Sequence of chain 2.D:
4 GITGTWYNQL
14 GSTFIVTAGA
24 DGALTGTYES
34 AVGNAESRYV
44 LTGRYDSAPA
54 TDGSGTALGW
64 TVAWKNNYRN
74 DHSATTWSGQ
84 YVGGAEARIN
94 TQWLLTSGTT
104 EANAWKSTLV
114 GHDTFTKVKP

Sequence of chain 2.C:
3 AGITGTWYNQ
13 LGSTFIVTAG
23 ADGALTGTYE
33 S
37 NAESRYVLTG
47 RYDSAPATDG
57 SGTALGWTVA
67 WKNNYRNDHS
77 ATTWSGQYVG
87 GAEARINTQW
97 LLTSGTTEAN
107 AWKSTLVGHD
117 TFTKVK

Binding-site contacts:
Ligand atom N5 contacts residue ASP116 of chain 2.C at 2.8 Å (salt-bridge).
Ligand atom C35 contacts residue TYR31 of chain 2.C at 3.5 Å (hydrophobic).
Ligand atom C34 contacts residue TRP108 of chain 2.D at 3.8 Å (hydrophobic).
Ligand atom C35 contacts residue ASN11 of chain 2.C at 3.7 Å.
Ligand atom C35 contacts residue LEU13 of chain 2.C at 3.7 Å (hydrophobic).
Ligand atom O contacts residue ASP74 of chain 2.C at 2.8 Å (salt-bridge).
Ligand atom C3 contacts residue SER33 of chain 2.C at 3.5 Å.
Ligand atom S contacts residue TRP67 of chain 2.C at 3.5 Å.
Ligand atom N4 contacts residue SER33 of chain 2.C at 3.4 Å (h-bond).
Ligand atom O7 contacts residue ASN11 of chain 2.C at 2.9 Å (h-bond).
Ligand atom C3 contacts residue TRP67 of chain 2.C at 3.9 Å (hydrophobic).
Ligand atom O7 contacts residue LEU13 of chain 2.C at 4.1 Å.
Ligand atom C4 contacts residue LEU98 of chain 2.C at 3.7 Å (hydrophobic).
Ligand atom C6 contacts residue TRP67 of chain 2.C at 3.9 Å (hydrophobic).
Ligand atom C6 contacts residue ASP74 of chain 2.C at 3.9 Å.
Ligand atom C4 contacts residue TRP67 of chain 2.C at 3.8 Å (hydrophobic).
Ligand atom C1 contacts residue TRP96 of chain 2.C at 3.4 Å (hydrophobic).
Ligand atom C contacts residue ASP116 of chain 2.C at 3.9 Å.
Ligand atom C1 contacts residue THR78 of chain 2.C at 4.0 Å.
Ligand atom N contacts residue ASP74 of chain 2.C at 3.9 Å.
Ligand atom O7 contacts residue TYR31 of chain 2.C at 2.7 Å (h-bond).
Ligand atom C35 contacts residue ASP116 of chain 2.C at 3.7 Å.
Ligand atom C5 contacts residue TRP67 of chain 2.C at 4.0 Å (hydrophobic).
Ligand atom O contacts residue LEU98 of chain 2.C at 3.8 Å.
Ligand atom C contacts residue TRP96 of chain 2.C at 3.8 Å (hydrophobic).
Ligand atom C contacts residue LEU13 of chain 2.C at 4.0 Å (hydrophobic).
Ligand atom S contacts residue TRP80 of chain 2.C at 3.8 Å.
Ligand atom N4 contacts residue SER15 of chain 2.C at 4.1 Å.
Ligand atom N4 contacts residue LEU13 of chain 2.C at 3.8 Å.
Ligand atom O7 contacts residue ASP116 of chain 2.C at 3.8 Å.
Ligand atom C7 contacts residue ASP74 of chain 2.C at 3.2 Å.
Ligand atom C35 contacts residue SER15 of chain 2.C at 3.7 Å.
Ligand atom O contacts residue SER76 of chain 2.C at 3.9 Å.
Ligand atom C1 contacts residue TRP80 of chain 2.C at 4.1 Å (hydrophobic).
Ligand atom N5 contacts residue TYR31 of chain 2.C at 3.9 Å.
Ligand atom S contacts residue THR78 of chain 2.C at 3.3 Å (h-bond).
Ligand atom N5 contacts residue ASN11 of chain 2.C at 3.9 Å.
Ligand atom O7 contacts residue SER15 of chain 2.C at 2.7 Å (h-bond).
Ligand atom C2 contacts residue TRP108 of chain 2.D at 3.6 Å (hydrophobic).
Ligand atom N5 contacts residue LEU13 of chain 2.C at 3.8 Å.

A small-molecule ligand and the protein it binds are described below.
Small molecule (SMILES): O=C(CCCC[C@@H]1SC[C@@H]2NC(=O)N[C@@H]21)NNc1c(-c2ccc(S(=O)(=O)N3CCOCC3)cc2)cccc1-c1ccc(S(=O)(=O)N2CCOCC2)cc1